A protein and the small-molecule ligand that binds it are described below.
Small molecule (SMILES): O=c1ccccc2[nH]c3c(Cl)cccc3c12

Binding-site contacts:
Ligand atom C9 contacts residue GLU115 of chain 1.A at 4.1 Å.
Ligand atom C10 contacts residue LEU117 of chain 1.A at 4.2 Å (hydrophobic).
Ligand atom N contacts residue LEU170 of chain 1.A at 4.0 Å.
Ligand atom C11 contacts residue ALA62 of chain 1.A at 3.9 Å (hydrophobic).
Ligand atom CL contacts residue LEU117 of chain 1.A at 3.9 Å.
Ligand atom CL contacts residue MET116 of chain 1.A at 4.2 Å.
Ligand atom C contacts residue PHE46 of chain 1.A at 3.6 Å (hydrophobic).
Ligand atom C8 contacts residue VAL182 of chain 1.A at 4.0 Å (hydrophobic).
Ligand atom C4 contacts residue VAL182 of chain 1.A at 4.1 Å (hydrophobic).
Ligand atom C6 contacts residue PHE46 of chain 1.A at 3.8 Å (hydrophobic).
Ligand atom O contacts residue ASP183 of chain 1.A at 3.6 Å.
Ligand atom C6 contacts residue ASP183 of chain 1.A at 3.8 Å.
Ligand atom O contacts residue LYS64 of chain 1.A at 3.8 Å.
Ligand atom C9 contacts residue PHE114 of chain 1.A at 3.7 Å (hydrophobic).
Ligand atom C9 contacts residue ALA62 of chain 1.A at 4.1 Å (hydrophobic).
Ligand atom C5 contacts residue LYS64 of chain 1.A at 4.2 Å.
Ligand atom C5 contacts residue VAL49 of chain 1.A at 4.2 Å (hydrophobic).
Ligand atom C1 contacts residue PHE46 of chain 1.A at 4.3 Å (hydrophobic).
Ligand atom CL contacts residue ILE41 of chain 1.A at 4.0 Å.
Ligand atom CL contacts residue LEU170 of chain 1.A at 4.0 Å.
Ligand atom C5 contacts residue VAL182 of chain 1.A at 4.0 Å (hydrophobic).
Ligand atom C2 contacts residue VAL49 of chain 1.A at 4.0 Å (hydrophobic).
Ligand atom O contacts residue VAL182 of chain 1.A at 3.9 Å.
Ligand atom C12 contacts residue LEU170 of chain 1.A at 3.9 Å (hydrophobic).
Ligand atom C10 contacts residue GLU115 of chain 1.A at 3.7 Å.
Ligand atom C11 contacts residue LEU170 of chain 1.A at 3.9 Å (hydrophobic).
Ligand atom C1 contacts residue LYS43 of chain 1.A at 4.3 Å.
Ligand atom C6 contacts residue VAL49 of chain 1.A at 4.2 Å (hydrophobic).
Ligand atom C contacts residue ASP183 of chain 1.A at 4.1 Å.
Ligand atom C8 contacts residue PHE114 of chain 1.A at 4.0 Å (hydrophobic).
Ligand atom C4 contacts residue VAL49 of chain 1.A at 4.0 Å (hydrophobic).
Ligand atom C6 contacts residue LYS64 of chain 1.A at 4.1 Å.
Ligand atom C contacts residue VAL49 of chain 1.A at 4.1 Å (hydrophobic).
Ligand atom C9 contacts residue VAL98 of chain 1.A at 4.0 Å (hydrophobic).
Ligand atom CL contacts residue ALA62 of chain 1.A at 4.2 Å.
Ligand atom C12 contacts residue VAL49 of chain 1.A at 4.2 Å (hydrophobic).
Ligand atom N contacts residue VAL49 of chain 1.A at 4.2 Å.
Ligand atom C3 contacts residue VAL49 of chain 1.A at 3.9 Å (hydrophobic).
Ligand atom C1 contacts residue VAL49 of chain 1.A at 4.1 Å (hydrophobic).
Ligand atom C10 contacts residue ALA62 of chain 1.A at 3.5 Å (hydrophobic).

Sequence of chain 1.A:
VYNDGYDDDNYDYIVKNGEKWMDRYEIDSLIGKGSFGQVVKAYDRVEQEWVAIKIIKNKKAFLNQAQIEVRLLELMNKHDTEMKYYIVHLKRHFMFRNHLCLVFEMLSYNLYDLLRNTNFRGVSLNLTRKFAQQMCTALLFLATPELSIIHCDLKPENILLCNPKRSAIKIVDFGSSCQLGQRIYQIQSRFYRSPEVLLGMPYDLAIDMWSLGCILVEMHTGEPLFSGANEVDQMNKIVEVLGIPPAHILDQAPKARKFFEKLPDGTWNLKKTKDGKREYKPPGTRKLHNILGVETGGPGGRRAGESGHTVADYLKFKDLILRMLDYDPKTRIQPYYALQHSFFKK